The small molecule below binds the protein below.
Small molecule (SMILES): Cc1nn(-c2cccc(Cl)c2)c2c1NS(=O)(=O)c1ccccc1-2

Binding-site contacts:
Ligand atom OAW contacts residue ILE84 of chain 1.A at 4.0 Å.
Ligand atom OAW contacts residue ASP168 of chain 1.A at 3.2 Å (salt-bridge).
Ligand atom CAT contacts residue LEU167 of chain 1.A at 3.5 Å (hydrophobic).
Ligand atom CAC contacts residue ILE84 of chain 1.A at 4.0 Å (hydrophobic).
Ligand atom CAT contacts residue ASP168 of chain 1.A at 3.4 Å.
Ligand atom CL1 contacts residue LEU108 of chain 1.A at 3.8 Å.
Ligand atom CAA contacts residue ALA51 of chain 1.A at 3.8 Å (hydrophobic).
Ligand atom CAF contacts residue LYS53 of chain 1.A at 4.2 Å.
Ligand atom CAB contacts residue LEU104 of chain 1.A at 4.0 Å (hydrophobic).
Ligand atom NAL contacts residue LEU167 of chain 1.A at 3.8 Å.
Ligand atom CAC contacts residue THR106 of chain 1.A at 3.7 Å.
Ligand atom CAI contacts residue LEU167 of chain 1.A at 4.1 Å (hydrophobic).
Ligand atom NAM contacts residue VAL38 of chain 1.A at 4.0 Å.
Ligand atom CAK contacts residue ASP168 of chain 1.A at 4.0 Å.
Ligand atom OAV contacts residue LEU75 of chain 1.A at 3.9 Å.
Ligand atom NAH contacts residue ASP168 of chain 1.A at 3.4 Å.
Ligand atom CAP contacts residue ALA51 of chain 1.A at 4.0 Å (hydrophobic).
Ligand atom CAI contacts residue ASP168 of chain 1.A at 4.0 Å.
Ligand atom CL1 contacts residue HIS107 of chain 1.A at 3.0 Å.
Ligand atom OAV contacts residue GLU71 of chain 1.A at 3.1 Å (salt-bridge).
Ligand atom CL1 contacts residue ALA51 of chain 1.A at 4.1 Å.
Ligand atom SAG contacts residue ASP168 of chain 1.A at 4.0 Å.
Ligand atom CAJ contacts residue VAL38 of chain 1.A at 4.1 Å (hydrophobic).
Ligand atom CAB contacts residue LYS53 of chain 1.A at 3.9 Å.
Ligand atom CAD contacts residue LYS53 of chain 1.A at 4.1 Å.
Ligand atom CAQ contacts residue ALA51 of chain 1.A at 4.1 Å (hydrophobic).
Ligand atom CAK contacts residue LEU167 of chain 1.A at 3.6 Å (hydrophobic).
Ligand atom OAW contacts residue LEU167 of chain 1.A at 3.4 Å.
Ligand atom CAB contacts residue THR106 of chain 1.A at 3.1 Å.
Ligand atom CAF contacts residue THR106 of chain 1.A at 4.0 Å.
Ligand atom CL1 contacts residue MET109 of chain 1.A at 3.5 Å.
Ligand atom CL1 contacts residue THR106 of chain 1.A at 3.7 Å.
Ligand atom CAA contacts residue LYS53 of chain 1.A at 3.8 Å.
Ligand atom CAA contacts residue THR106 of chain 1.A at 3.5 Å.
Ligand atom CAO contacts residue LEU167 of chain 1.A at 3.8 Å (hydrophobic).
Ligand atom CAQ contacts residue LEU108 of chain 1.A at 3.8 Å (hydrophobic).
Ligand atom CAS contacts residue VAL38 of chain 1.A at 3.9 Å (hydrophobic).
Ligand atom NAM contacts residue LEU167 of chain 1.A at 4.1 Å.
Ligand atom NAH contacts residue LYS53 of chain 1.A at 3.5 Å (salt-bridge).
Ligand atom CAF contacts residue VAL38 of chain 1.A at 3.9 Å (hydrophobic).

Sequence of chain 1.A:
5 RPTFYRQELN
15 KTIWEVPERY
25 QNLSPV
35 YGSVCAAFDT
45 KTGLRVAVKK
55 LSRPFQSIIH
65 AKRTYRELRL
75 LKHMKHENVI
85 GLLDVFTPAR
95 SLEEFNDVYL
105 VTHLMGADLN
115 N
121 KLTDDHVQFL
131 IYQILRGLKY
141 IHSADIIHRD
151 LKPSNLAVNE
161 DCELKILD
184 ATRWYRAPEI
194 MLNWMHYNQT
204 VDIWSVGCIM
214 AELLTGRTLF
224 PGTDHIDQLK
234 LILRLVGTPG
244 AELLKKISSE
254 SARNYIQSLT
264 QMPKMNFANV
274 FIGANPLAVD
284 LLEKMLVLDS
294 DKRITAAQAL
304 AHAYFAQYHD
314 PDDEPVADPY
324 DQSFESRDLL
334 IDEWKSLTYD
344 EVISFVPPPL